Binding-site contacts:
Ligand atom O1 contacts residue MET416 of chain 2.A at 3.4 Å.
Ligand atom C2' contacts residue ARG234 of chain 2.A at 4.0 Å.
Ligand atom C3 contacts residue LEU415 of chain 2.A at 3.7 Å (hydrophobic).
Ligand atom O3 contacts residue LEU415 of chain 2.A at 2.9 Å (h-bond).
Ligand atom C1 contacts residue ARG80 of chain 2.A at 3.7 Å.
Ligand atom C4' contacts residue LEU395 of chain 2.A at 3.9 Å (hydrophobic).
Ligand atom C2 contacts residue ARG260 of chain 2.A at 4.0 Å.
Ligand atom C4' contacts residue LEU415 of chain 2.A at 3.7 Å (hydrophobic).
Ligand atom C1 contacts residue MET416 of chain 2.A at 4.0 Å (hydrophobic).
Ligand atom C5' contacts residue LEU415 of chain 2.A at 3.4 Å (hydrophobic).
Ligand atom C4' contacts residue GLY414 of chain 2.A at 3.9 Å.
Ligand atom C4' contacts residue ARG234 of chain 2.A at 3.3 Å.
Ligand atom O2 contacts residue ARG235 of chain 2.A at 2.9 Å (salt-bridge).
Ligand atom C3' contacts residue LEU415 of chain 2.A at 3.9 Å (hydrophobic).
Ligand atom O1 contacts residue ARG80 of chain 2.A at 3.1 Å (salt-bridge).
Ligand atom O3 contacts residue MET258 of chain 2.A at 2.9 Å (h-bond).
Ligand atom C2' contacts residue LEU415 of chain 2.A at 3.5 Å (hydrophobic).
Ligand atom C5' contacts residue GLY261 of chain 2.A at 3.7 Å.
Ligand atom O3 contacts residue ARG260 of chain 2.A at 3.0 Å (salt-bridge).
Ligand atom O1 contacts residue ALA417 of chain 2.A at 3.0 Å (h-bond).
Ligand atom C6' contacts residue LEU262 of chain 2.A at 3.9 Å (hydrophobic).
Ligand atom C5' contacts residue ARG234 of chain 2.A at 3.7 Å.
Ligand atom C6' contacts residue GLY261 of chain 2.A at 3.9 Å.
Ligand atom C3 contacts residue LEU262 of chain 2.A at 4.0 Å (hydrophobic).
Ligand atom C3' contacts residue MET416 of chain 2.A at 4.1 Å (hydrophobic).
Ligand atom C6' contacts residue LEU415 of chain 2.A at 3.5 Å (hydrophobic).
Ligand atom C2 contacts residue MET258 of chain 2.A at 3.6 Å (hydrophobic).
Ligand atom O1 contacts residue MET258 of chain 2.A at 3.2 Å.
Ligand atom O2 contacts residue MET258 of chain 2.A at 3.7 Å.
Ligand atom C3' contacts residue ARG80 of chain 2.A at 4.0 Å.
Ligand atom O1 contacts residue LEU415 of chain 2.A at 3.8 Å.
Ligand atom C1 contacts residue MET258 of chain 2.A at 3.5 Å (hydrophobic).
Ligand atom C1' contacts residue LEU415 of chain 2.A at 3.2 Å (hydrophobic).
Ligand atom C5' contacts residue GLY414 of chain 2.A at 3.6 Å.
Ligand atom O2 contacts residue ARG80 of chain 2.A at 3.4 Å (salt-bridge).
Ligand atom C3' contacts residue ARG234 of chain 2.A at 3.5 Å.
Ligand atom C1 contacts residue LEU415 of chain 2.A at 3.7 Å (hydrophobic).
Ligand atom O3 contacts residue GLY259 of chain 2.A at 4.0 Å.
Ligand atom C1 contacts residue ARG235 of chain 2.A at 4.0 Å.
Ligand atom C2 contacts residue LEU415 of chain 2.A at 3.1 Å (hydrophobic).

Sequence of chain 2.A:
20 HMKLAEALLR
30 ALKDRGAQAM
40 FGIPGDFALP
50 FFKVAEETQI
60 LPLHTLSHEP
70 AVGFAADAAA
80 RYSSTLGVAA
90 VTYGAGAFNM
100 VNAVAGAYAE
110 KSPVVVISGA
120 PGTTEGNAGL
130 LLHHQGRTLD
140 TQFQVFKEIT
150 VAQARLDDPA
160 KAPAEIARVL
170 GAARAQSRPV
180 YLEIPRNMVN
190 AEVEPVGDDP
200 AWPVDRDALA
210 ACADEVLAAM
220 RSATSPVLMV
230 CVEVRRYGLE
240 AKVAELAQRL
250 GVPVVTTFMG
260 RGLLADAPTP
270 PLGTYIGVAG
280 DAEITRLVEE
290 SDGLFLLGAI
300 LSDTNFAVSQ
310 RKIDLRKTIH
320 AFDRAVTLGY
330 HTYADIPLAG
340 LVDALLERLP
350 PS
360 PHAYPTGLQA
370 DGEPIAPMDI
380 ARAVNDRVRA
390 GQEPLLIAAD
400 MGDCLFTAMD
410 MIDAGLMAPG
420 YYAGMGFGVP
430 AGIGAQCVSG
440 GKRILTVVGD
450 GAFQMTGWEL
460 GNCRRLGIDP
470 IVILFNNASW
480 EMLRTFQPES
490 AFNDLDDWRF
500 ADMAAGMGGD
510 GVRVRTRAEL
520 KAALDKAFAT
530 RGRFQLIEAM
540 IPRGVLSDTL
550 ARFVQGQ

This protein binds this small molecule.
Small molecule (SMILES): O=C(O)C(=O)Cc1ccccc1